This protein binds this small molecule.
Small molecule (SMILES): CC(=O)N[C@H]1[C@H](O[C@H]2[C@H](O)[C@@H](NC(C)=O)CO[C@@H]2CO)O[C@H](CO)[C@@H](O)[C@@H]1O

Sequence of chain 3.B:
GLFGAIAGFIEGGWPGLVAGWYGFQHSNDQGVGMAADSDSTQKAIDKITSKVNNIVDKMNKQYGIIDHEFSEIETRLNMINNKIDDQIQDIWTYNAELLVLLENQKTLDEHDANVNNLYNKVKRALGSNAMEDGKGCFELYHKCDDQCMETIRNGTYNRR

Binding-site contacts:
Ligand atom C1 contacts residue THR156 of chain 3.B at 3.6 Å.
Ligand atom N2 contacts residue THR156 of chain 3.B at 3.9 Å.
Ligand atom C1 contacts residue THR151 of chain 3.B at 4.4 Å.
Ligand atom C4 contacts residue ASN154 of chain 3.B at 4.2 Å.
Ligand atom O5 contacts residue THR151 of chain 3.B at 4.2 Å.
Ligand atom C7 contacts residue ASN154 of chain 3.B at 3.1 Å.
Ligand atom C3 contacts residue ASN154 of chain 3.B at 3.8 Å.
Ligand atom C2 contacts residue ASN154 of chain 3.B at 2.5 Å.
Ligand atom O5 contacts residue GLU150 of chain 3.B at 3.4 Å.
Ligand atom C2 contacts residue THR156 of chain 3.B at 4.4 Å.
Ligand atom C8 contacts residue ASN154 of chain 3.B at 4.2 Å.
Ligand atom C7 contacts residue THR156 of chain 3.B at 4.4 Å.
Ligand atom O5 contacts residue THR156 of chain 3.B at 4.3 Å.
Ligand atom C1 contacts residue ASN154 of chain 3.B at 1.4 Å.
Ligand atom N2 contacts residue ASN154 of chain 3.B at 2.9 Å (h-bond).
Ligand atom O6 contacts residue GLU150 of chain 3.B at 3.7 Å.
Ligand atom C1 contacts residue GLU150 of chain 3.B at 4.2 Å.
Ligand atom C5 contacts residue THR156 of chain 3.B at 4.5 Å.
Ligand atom C6 contacts residue THR151 of chain 3.B at 4.0 Å.
Ligand atom C6 contacts residue GLU150 of chain 3.B at 4.1 Å.
Ligand atom O5 contacts residue ASN154 of chain 3.B at 2.4 Å (h-bond).
Ligand atom O6 contacts residue GLN147 of chain 3.B at 3.1 Å (h-bond).
Ligand atom C5 contacts residue ASN154 of chain 3.B at 3.7 Å.
Ligand atom C5 contacts residue THR151 of chain 3.B at 3.9 Å.
Ligand atom O7 contacts residue THR151 of chain 3.B at 4.3 Å.
Ligand atom C6 contacts residue GLN147 of chain 3.B at 3.7 Å.
Ligand atom O7 contacts residue ASN154 of chain 3.B at 3.2 Å (h-bond).
Ligand atom C8 contacts residue THR156 of chain 3.B at 4.1 Å.
Ligand atom C5 contacts residue GLU150 of chain 3.B at 4.4 Å.